This small molecule binds to this protein.
Small molecule (SMILES): CC(=O)N[C@@H]1[C@@H](O)[C@H](O)[C@@H](CO)O[C@H]1O

Sequence of chain 1.B:
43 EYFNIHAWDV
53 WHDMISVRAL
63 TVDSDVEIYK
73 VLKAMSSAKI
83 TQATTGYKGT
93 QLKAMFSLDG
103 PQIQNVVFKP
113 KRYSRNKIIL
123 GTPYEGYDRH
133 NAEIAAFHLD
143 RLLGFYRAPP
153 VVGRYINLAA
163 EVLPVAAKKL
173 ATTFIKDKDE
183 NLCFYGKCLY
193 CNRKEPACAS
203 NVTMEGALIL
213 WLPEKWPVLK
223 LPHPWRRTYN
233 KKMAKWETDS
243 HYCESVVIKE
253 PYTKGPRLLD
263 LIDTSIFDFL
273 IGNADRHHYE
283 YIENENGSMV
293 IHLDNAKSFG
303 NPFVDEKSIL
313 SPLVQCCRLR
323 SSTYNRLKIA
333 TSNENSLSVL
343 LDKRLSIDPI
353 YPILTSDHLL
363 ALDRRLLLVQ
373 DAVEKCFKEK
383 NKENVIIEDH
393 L

Binding-site contacts:
Ligand atom C7 contacts residue ASN286 of chain 1.B at 4.3 Å.
Ligand atom C8 contacts residue ASN286 of chain 1.B at 3.9 Å.
Ligand atom C2 contacts residue GLU287 of chain 1.B at 3.6 Å.
Ligand atom N2 contacts residue ASN286 of chain 1.B at 4.4 Å.
Ligand atom C1 contacts residue ASN288 of chain 1.B at 1.4 Å.
Ligand atom C5 contacts residue ASN288 of chain 1.B at 3.6 Å.
Ligand atom C7 contacts residue GLU287 of chain 1.B at 3.8 Å.
Ligand atom N2 contacts residue ASN288 of chain 1.B at 3.0 Å (h-bond).
Ligand atom C8 contacts residue GLU287 of chain 1.B at 3.9 Å.
Ligand atom O5 contacts residue ASN288 of chain 1.B at 2.3 Å (h-bond).
Ligand atom N2 contacts residue GLU287 of chain 1.B at 3.0 Å (salt-bridge).
Ligand atom C3 contacts residue GLU287 of chain 1.B at 3.8 Å.
Ligand atom C7 contacts residue ASN288 of chain 1.B at 4.2 Å.
Ligand atom C4 contacts residue ASN288 of chain 1.B at 4.2 Å.
Ligand atom C2 contacts residue ASN288 of chain 1.B at 2.5 Å.
Ligand atom C3 contacts residue ASN288 of chain 1.B at 3.8 Å.
Ligand atom C1 contacts residue GLU287 of chain 1.B at 3.7 Å.